Sequence of chain 42.E:
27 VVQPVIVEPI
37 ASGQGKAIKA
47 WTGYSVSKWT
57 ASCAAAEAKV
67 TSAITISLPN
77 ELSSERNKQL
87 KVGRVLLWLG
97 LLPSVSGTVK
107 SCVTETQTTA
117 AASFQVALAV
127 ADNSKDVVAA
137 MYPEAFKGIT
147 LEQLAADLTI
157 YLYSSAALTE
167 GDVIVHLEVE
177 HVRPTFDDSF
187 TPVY

Binding-site contacts:
Ligand atom C8 contacts residue TRP47 of chain 42.E at 4.0 Å (hydrophobic).
Ligand atom C5 contacts residue TRP47 of chain 42.E at 4.0 Å (hydrophobic).
Ligand atom C8 contacts residue GLU140 of chain 42.E at 4.1 Å.
Ligand atom C1' contacts residue LYS143 of chain 42.E at 4.0 Å.
Ligand atom C1' contacts residue TRP47 of chain 42.E at 4.3 Å (hydrophobic).
Ligand atom O4' contacts residue TRP47 of chain 42.E at 4.0 Å.
Ligand atom C2' contacts residue GLU140 of chain 42.E at 3.5 Å.
Ligand atom N6 contacts residue TRP47 of chain 42.E at 4.2 Å.
Ligand atom N3 contacts residue TRP47 of chain 42.E at 3.9 Å.
Ligand atom O2' contacts residue GLU140 of chain 42.E at 3.0 Å (salt-bridge).
Ligand atom N9 contacts residue TRP47 of chain 42.E at 4.0 Å.
Ligand atom N1 contacts residue TRP47 of chain 42.E at 3.8 Å.
Ligand atom O4' contacts residue LYS143 of chain 42.E at 4.2 Å.
Ligand atom C1' contacts residue GLU140 of chain 42.E at 3.2 Å.
Ligand atom N9 contacts residue GLU140 of chain 42.E at 4.1 Å.
Ligand atom C6 contacts residue TRP47 of chain 42.E at 3.9 Å (hydrophobic).
Ligand atom N9 contacts residue LYS143 of chain 42.E at 3.8 Å.
Ligand atom OP1 contacts residue LYS45 of chain 3.F at 4.3 Å.
Ligand atom C4 contacts residue TRP47 of chain 42.E at 3.9 Å (hydrophobic).
Ligand atom O4' contacts residue GLU140 of chain 42.E at 4.1 Å.
Ligand atom C2 contacts residue TRP47 of chain 42.E at 3.8 Å (hydrophobic).
Ligand atom N7 contacts residue TRP47 of chain 42.E at 4.0 Å.
Ligand atom C2' contacts residue LYS143 of chain 42.E at 4.5 Å.
Ligand atom N7 contacts residue LYS143 of chain 42.E at 3.7 Å.
Ligand atom C8 contacts residue LYS143 of chain 42.E at 2.8 Å.

Sequence of chain 3.F:
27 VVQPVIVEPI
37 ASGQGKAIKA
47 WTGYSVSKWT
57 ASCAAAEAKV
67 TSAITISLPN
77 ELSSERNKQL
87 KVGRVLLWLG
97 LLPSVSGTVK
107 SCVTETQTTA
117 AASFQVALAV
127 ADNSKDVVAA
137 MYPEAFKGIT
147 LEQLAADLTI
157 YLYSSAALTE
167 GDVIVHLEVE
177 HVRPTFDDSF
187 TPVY

This small molecule binds to this protein.
Small molecule (SMILES): Nc1ncnc2c1ncn2[C@@H]1O[C@H](COP(=O)=O)[C@@H](O[P](=O)(O)OC[C@H]2O[C@@H](n3ccc(=O)[nH]c3=O)[C@H](O)[C@@H]2O)[C@H]1O